This protein binds this small molecule.
Small molecule (SMILES): C[C@H](O)CCO

Sequence of chain 1.A:
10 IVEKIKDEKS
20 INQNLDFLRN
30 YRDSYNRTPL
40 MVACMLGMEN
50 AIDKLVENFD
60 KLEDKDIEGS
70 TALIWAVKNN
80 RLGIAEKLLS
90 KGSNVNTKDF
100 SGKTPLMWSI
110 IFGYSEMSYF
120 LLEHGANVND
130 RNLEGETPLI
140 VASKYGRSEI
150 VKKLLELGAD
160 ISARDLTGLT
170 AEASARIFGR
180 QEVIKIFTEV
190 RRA

Binding-site contacts:
Ligand atom C3 contacts residue TYR113 of chain 1.A at 4.2 Å (hydrophobic).
Ligand atom C1 contacts residue ASN78 of chain 1.A at 4.5 Å.
Ligand atom O3 contacts residue LYS77 of chain 1.A at 4.2 Å.
Ligand atom O3 contacts residue TYR113 of chain 1.A at 4.5 Å.
Ligand atom C3 contacts residue ASN78 of chain 1.A at 3.7 Å.
Ligand atom C1 contacts residue TYR113 of chain 1.A at 4.3 Å (hydrophobic).
Ligand atom O1 contacts residue LYS77 of chain 1.A at 3.5 Å (salt-bridge).
Ligand atom C1 contacts residue LYS77 of chain 1.A at 2.8 Å.
Ligand atom O1 contacts residue GOL1 of chain 1.X at 2.5 Å (h-bond).
Ligand atom C2 contacts residue GOL1 of chain 1.X at 4.3 Å.
Ligand atom O1 contacts residue PHE111 of chain 1.A at 3.9 Å.
Ligand atom C2 contacts residue ARG179 of chain 1.B at 3.1 Å.
Ligand atom C1 contacts residue PHE111 of chain 1.A at 3.9 Å (hydrophobic).
Ligand atom C2 contacts residue LYS77 of chain 1.A at 3.1 Å.
Ligand atom C2 contacts residue ASN78 of chain 1.A at 3.2 Å.
Ligand atom C3 contacts residue LYS77 of chain 1.A at 3.8 Å.
Ligand atom O3 contacts residue ASN78 of chain 1.A at 3.0 Å (h-bond).
Ligand atom C4 contacts residue ARG179 of chain 1.B at 4.1 Å.
Ligand atom O1 contacts residue ARG179 of chain 1.B at 4.4 Å.
Ligand atom O3 contacts residue ARG179 of chain 1.B at 3.0 Å (salt-bridge).
Ligand atom C1 contacts residue ARG179 of chain 1.B at 4.0 Å.
Ligand atom C1 contacts residue GOL1 of chain 1.X at 3.3 Å.
Ligand atom C4 contacts residue LYS77 of chain 1.A at 3.7 Å.
Ligand atom C3 contacts residue ARG179 of chain 1.B at 3.0 Å.
Ligand atom C4 contacts residue TYR113 of chain 1.A at 3.1 Å (hydrophobic).

Sequence of chain 1.B:
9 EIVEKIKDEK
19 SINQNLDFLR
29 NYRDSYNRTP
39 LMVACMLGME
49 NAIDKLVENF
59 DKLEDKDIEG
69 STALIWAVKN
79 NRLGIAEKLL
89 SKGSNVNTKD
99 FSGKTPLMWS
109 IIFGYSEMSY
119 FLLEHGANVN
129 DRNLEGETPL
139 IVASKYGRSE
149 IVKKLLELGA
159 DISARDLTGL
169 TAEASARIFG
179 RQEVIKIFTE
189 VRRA